Sequence of chain 1.B:
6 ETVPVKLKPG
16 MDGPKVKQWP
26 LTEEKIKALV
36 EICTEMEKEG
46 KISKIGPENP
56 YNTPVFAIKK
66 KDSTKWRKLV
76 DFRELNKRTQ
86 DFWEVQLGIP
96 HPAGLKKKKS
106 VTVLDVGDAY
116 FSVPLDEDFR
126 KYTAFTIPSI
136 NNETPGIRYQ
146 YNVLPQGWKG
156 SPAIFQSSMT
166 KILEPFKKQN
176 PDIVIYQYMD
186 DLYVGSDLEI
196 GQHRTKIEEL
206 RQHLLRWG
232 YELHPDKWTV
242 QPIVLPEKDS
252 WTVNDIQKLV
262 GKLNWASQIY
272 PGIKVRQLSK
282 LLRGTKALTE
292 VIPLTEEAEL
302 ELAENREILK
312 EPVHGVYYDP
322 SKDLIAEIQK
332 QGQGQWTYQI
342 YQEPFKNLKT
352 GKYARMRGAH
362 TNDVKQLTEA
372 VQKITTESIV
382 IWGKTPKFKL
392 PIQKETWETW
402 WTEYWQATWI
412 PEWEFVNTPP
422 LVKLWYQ

This small molecule binds to this protein.
Small molecule (SMILES): N#Cc1cc2c(Oc3ccc(F)cc3OCCn3ccc(=O)[nH]c3=O)cc(F)cn2c1

Sequence of chain 1.A:
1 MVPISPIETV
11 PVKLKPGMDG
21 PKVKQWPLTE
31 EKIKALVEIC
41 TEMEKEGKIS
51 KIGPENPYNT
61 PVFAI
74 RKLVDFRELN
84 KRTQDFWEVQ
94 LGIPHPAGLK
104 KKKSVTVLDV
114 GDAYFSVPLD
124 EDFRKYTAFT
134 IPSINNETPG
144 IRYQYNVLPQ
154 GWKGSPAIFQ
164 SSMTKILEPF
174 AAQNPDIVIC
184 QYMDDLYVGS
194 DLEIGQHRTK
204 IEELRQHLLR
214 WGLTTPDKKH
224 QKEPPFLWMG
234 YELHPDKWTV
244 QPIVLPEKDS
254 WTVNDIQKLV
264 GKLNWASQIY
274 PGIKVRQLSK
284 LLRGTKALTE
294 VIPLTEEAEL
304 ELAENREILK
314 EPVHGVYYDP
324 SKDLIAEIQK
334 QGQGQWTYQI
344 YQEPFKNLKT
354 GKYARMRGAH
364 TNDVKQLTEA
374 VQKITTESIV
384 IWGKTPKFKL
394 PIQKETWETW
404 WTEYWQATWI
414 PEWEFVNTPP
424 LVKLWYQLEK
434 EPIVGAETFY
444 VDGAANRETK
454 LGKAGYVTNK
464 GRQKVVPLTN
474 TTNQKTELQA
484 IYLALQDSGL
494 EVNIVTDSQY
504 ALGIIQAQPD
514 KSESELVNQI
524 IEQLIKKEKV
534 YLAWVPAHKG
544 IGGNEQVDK

Binding-site contacts:
Ligand atom C03 contacts residue TYR190 of chain 1.A at 3.2 Å (hydrophobic).
Ligand atom C0D contacts residue LEU102 of chain 1.A at 3.6 Å (hydrophobic).
Ligand atom O0A contacts residue TYR190 of chain 1.A at 3.6 Å.
Ligand atom C02 contacts residue GLY192 of chain 1.A at 3.4 Å.
Ligand atom C16 contacts residue TYR190 of chain 1.A at 3.6 Å (hydrophobic).
Ligand atom C11 contacts residue LEU236 of chain 1.A at 3.6 Å (hydrophobic).
Ligand atom C0D contacts residue LYS103 of chain 1.A at 3.2 Å.
Ligand atom C0N contacts residue PRO238 of chain 1.A at 3.6 Å (hydrophobic).
Ligand atom F13 contacts residue LEU102 of chain 1.A at 3.1 Å.
Ligand atom N19 contacts residue VAL110 of chain 1.A at 3.4 Å.
Ligand atom C11 contacts residue TYR190 of chain 1.A at 3.3 Å (hydrophobic).
Ligand atom C0K contacts residue VAL108 of chain 1.A at 3.6 Å (hydrophobic).
Ligand atom C0V contacts residue TYR190 of chain 1.A at 3.3 Å (hydrophobic).
Ligand atom C14 contacts residue TYR190 of chain 1.A at 3.5 Å (hydrophobic).
Ligand atom C0P contacts residue TYR320 of chain 1.A at 3.6 Å (hydrophobic).
Ligand atom F13 contacts residue PRO97 of chain 1.A at 3.5 Å.
Ligand atom C16 contacts residue VAL110 of chain 1.A at 3.6 Å (hydrophobic).
Ligand atom C05 contacts residue VAL108 of chain 1.A at 3.6 Å (hydrophobic).
Ligand atom N0M contacts residue VAL108 of chain 1.A at 3.5 Å.
Ligand atom C0K contacts residue LYS105 of chain 1.A at 3.6 Å.
Ligand atom C0E contacts residue TYR320 of chain 1.A at 3.5 Å (hydrophobic).
Ligand atom O0S contacts residue PRO238 of chain 1.A at 3.4 Å.
Ligand atom C14 contacts residue LEU236 of chain 1.A at 3.6 Å (hydrophobic).
Ligand atom C0C contacts residue TYR190 of chain 1.A at 3.5 Å (hydrophobic).
Ligand atom C0X contacts residue TYR190 of chain 1.A at 3.4 Å (hydrophobic).
Ligand atom F07 contacts residue LYS105 of chain 1.A at 3.4 Å.
Ligand atom O0Q contacts residue LYS105 of chain 1.A at 2.5 Å (salt-bridge).
Ligand atom O0B contacts residue VAL108 of chain 1.A at 3.6 Å.
Ligand atom C0O contacts residue HIS237 of chain 1.A at 3.6 Å.
Ligand atom N0M contacts residue PRO238 of chain 1.A at 3.4 Å (h-bond).
Ligand atom O0A contacts residue VAL108 of chain 1.A at 3.5 Å.
Ligand atom C0Z contacts residue LEU102 of chain 1.A at 3.6 Å (hydrophobic).
Ligand atom O0Q contacts residue LYS104 of chain 1.A at 3.3 Å.
Ligand atom N0H contacts residue TYR320 of chain 1.A at 3.6 Å.
Ligand atom C10 contacts residue TYR190 of chain 1.A at 3.4 Å (hydrophobic).
Ligand atom N19 contacts residue PHE229 of chain 1.A at 3.3 Å.
Ligand atom N0M contacts residue LYS105 of chain 1.A at 3.2 Å (salt-bridge).
Ligand atom F07 contacts residue VAL181 of chain 1.A at 3.1 Å.
Ligand atom N0W contacts residue TYR190 of chain 1.A at 3.2 Å.
Ligand atom C02 contacts residue VAL181 of chain 1.A at 3.3 Å (hydrophobic).